A small-molecule ligand and the protein it binds are described below.
Small molecule (SMILES): CC(C)CCC[C@@H](C)[C@H]1CC[C@H]2[C@@H]3CC=C4C[C@@H](OC(=O)CCC(=O)O)CC[C@]4(C)[C@H]3CC[C@]12C

Binding-site contacts:
Ligand atom OAH contacts residue TYR316 of chain 1.A at 3.0 Å (h-bond).
Ligand atom CAV contacts residue ASN500 of chain 1.A at 4.1 Å.
Ligand atom CBB contacts residue LEU375 of chain 1.A at 4.3 Å (hydrophobic).
Ligand atom CAO contacts residue LEU526 of chain 1.F at 4.0 Å (hydrophobic).
Ligand atom CAB contacts residue PHE522 of chain 1.F at 3.9 Å (hydrophobic).
Ligand atom OAH contacts residue TRP315 of chain 1.A at 3.1 Å (h-bond).
Ligand atom CAI contacts residue LEU496 of chain 1.A at 3.9 Å (hydrophobic).
Ligand atom CBB contacts residue LEU493 of chain 1.A at 3.9 Å (hydrophobic).
Ligand atom CAX contacts residue ALA499 of chain 1.A at 3.5 Å (hydrophobic).
Ligand atom CBA contacts residue CYS525 of chain 1.F at 4.5 Å (hydrophobic).
Ligand atom CAM contacts residue ALA499 of chain 1.A at 4.0 Å (hydrophobic).
Ligand atom CAQ contacts residue PHE497 of chain 1.A at 3.5 Å (hydrophobic).
Ligand atom CAO contacts residue LEU493 of chain 1.A at 4.3 Å (hydrophobic).
Ligand atom CAP contacts residue PHE497 of chain 1.A at 4.3 Å (hydrophobic).
Ligand atom CAC contacts residue LEU375 of chain 1.A at 3.7 Å (hydrophobic).
Ligand atom CAY contacts residue ASN500 of chain 1.A at 4.3 Å.
Ligand atom OAF contacts residue PHE367 of chain 1.A at 4.2 Å.
Ligand atom CAX contacts residue TRP315 of chain 1.A at 4.3 Å (hydrophobic).
Ligand atom CAM contacts residue TYR316 of chain 1.A at 4.5 Å (hydrophobic).
Ligand atom CAI contacts residue ASN500 of chain 1.A at 4.0 Å.
Ligand atom CAD contacts residue PHE367 of chain 1.A at 4.1 Å (hydrophobic).
Ligand atom CAE contacts residue LEU493 of chain 1.A at 3.8 Å (hydrophobic).
Ligand atom CAP contacts residue PHE522 of chain 1.F at 4.0 Å (hydrophobic).
Ligand atom CAE contacts residue LEU375 of chain 1.A at 4.1 Å (hydrophobic).
Ligand atom OAH contacts residue TRP647 of chain 1.A at 4.2 Å.
Ligand atom CAK contacts residue LEU496 of chain 1.A at 4.2 Å (hydrophobic).
Ligand atom CAK contacts residue PHE497 of chain 1.A at 4.3 Å (hydrophobic).
Ligand atom CAQ contacts residue PHE522 of chain 1.F at 4.3 Å (hydrophobic).
Ligand atom OAG contacts residue ASN500 of chain 1.A at 3.2 Å.
Ligand atom CAL contacts residue TYR316 of chain 1.A at 3.5 Å (hydrophobic).
Ligand atom CAV contacts residue ALA499 of chain 1.A at 3.6 Å (hydrophobic).
Ligand atom CAL contacts residue ALA499 of chain 1.A at 3.4 Å (hydrophobic).
Ligand atom OAH contacts residue PHE364 of chain 1.A at 4.0 Å.
Ligand atom CAD contacts residue THR371 of chain 1.A at 3.8 Å.
Ligand atom CAX contacts residue TYR316 of chain 1.A at 3.7 Å (hydrophobic).
Ligand atom CAP contacts residue LEU493 of chain 1.A at 4.4 Å (hydrophobic).
Ligand atom CAN contacts residue LEU526 of chain 1.F at 4.5 Å (hydrophobic).
Ligand atom OAG contacts residue ALA499 of chain 1.A at 3.1 Å (h-bond).
Ligand atom OAF contacts residue ALA499 of chain 1.A at 3.0 Å (h-bond).
Ligand atom CAY contacts residue ALA499 of chain 1.A at 3.6 Å (hydrophobic).

Sequence of chain 1.A:
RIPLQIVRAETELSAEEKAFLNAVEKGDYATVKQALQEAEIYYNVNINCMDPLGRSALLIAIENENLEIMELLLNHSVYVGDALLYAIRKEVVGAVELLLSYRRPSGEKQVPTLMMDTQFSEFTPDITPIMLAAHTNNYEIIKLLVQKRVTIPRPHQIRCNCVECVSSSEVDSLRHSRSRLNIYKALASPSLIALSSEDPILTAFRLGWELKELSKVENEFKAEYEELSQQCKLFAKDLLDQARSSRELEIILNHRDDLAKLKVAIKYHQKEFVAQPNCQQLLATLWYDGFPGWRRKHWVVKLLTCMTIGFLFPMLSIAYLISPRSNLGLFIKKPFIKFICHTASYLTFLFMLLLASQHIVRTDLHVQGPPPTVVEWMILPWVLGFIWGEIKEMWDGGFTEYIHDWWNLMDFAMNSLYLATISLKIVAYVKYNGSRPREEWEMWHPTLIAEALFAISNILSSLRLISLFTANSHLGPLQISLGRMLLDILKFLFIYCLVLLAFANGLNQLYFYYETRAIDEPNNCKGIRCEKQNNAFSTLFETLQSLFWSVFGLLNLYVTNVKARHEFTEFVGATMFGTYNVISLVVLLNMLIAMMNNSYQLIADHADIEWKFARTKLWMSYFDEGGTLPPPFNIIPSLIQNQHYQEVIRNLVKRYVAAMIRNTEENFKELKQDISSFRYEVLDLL

Sequence of chain 1.F:
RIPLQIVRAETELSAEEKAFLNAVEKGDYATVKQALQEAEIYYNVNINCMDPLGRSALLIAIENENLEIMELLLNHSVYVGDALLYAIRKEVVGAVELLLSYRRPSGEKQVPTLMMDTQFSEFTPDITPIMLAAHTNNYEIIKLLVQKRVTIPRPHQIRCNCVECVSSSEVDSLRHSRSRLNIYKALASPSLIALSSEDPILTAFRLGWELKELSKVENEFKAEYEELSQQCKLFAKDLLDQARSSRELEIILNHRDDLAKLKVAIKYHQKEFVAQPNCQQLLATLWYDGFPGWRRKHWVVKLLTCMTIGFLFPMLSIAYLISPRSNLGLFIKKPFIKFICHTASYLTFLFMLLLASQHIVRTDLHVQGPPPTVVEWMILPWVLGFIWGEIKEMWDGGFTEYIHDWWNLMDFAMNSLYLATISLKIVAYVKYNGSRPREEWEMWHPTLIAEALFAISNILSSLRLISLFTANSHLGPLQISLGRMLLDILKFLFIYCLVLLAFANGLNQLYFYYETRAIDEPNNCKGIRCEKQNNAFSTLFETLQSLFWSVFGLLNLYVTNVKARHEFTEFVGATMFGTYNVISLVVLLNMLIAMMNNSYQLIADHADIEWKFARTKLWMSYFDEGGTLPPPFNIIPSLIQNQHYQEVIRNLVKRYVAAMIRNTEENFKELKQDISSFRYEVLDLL